Binding-site contacts:
Ligand atom C6 contacts residue PHE140 of chain 1.A at 4.2 Å (hydrophobic).
Ligand atom C4 contacts residue PHE80 of chain 1.A at 3.3 Å (hydrophobic).
Ligand atom O8 contacts residue VAL109 of chain 1.A at 4.2 Å.
Ligand atom C4 contacts residue VAL109 of chain 1.A at 3.8 Å (hydrophobic).
Ligand atom C3 contacts residue VAL109 of chain 1.A at 3.9 Å (hydrophobic).
Ligand atom O8 contacts residue ARG105 of chain 1.A at 4.2 Å.
Ligand atom C2 contacts residue ASN61 of chain 1.A at 4.2 Å.
Ligand atom C2 contacts residue PHE140 of chain 1.A at 3.4 Å (hydrophobic).
Ligand atom C6 contacts residue ASN61 of chain 1.A at 3.9 Å.
Ligand atom O7 contacts residue ASN61 of chain 1.A at 4.5 Å.
Ligand atom O7 contacts residue ARG105 of chain 1.A at 4.0 Å.
Ligand atom C5 contacts residue VAL109 of chain 1.A at 3.7 Å (hydrophobic).
Ligand atom O7 contacts residue PHE140 of chain 1.A at 4.2 Å.
Ligand atom C6 contacts residue ASP107 of chain 1.A at 4.0 Å.
Ligand atom C1 contacts residue PHE140 of chain 1.A at 3.4 Å (hydrophobic).
Ligand atom C1 contacts residue VAL120 of chain 1.A at 4.0 Å (hydrophobic).
Ligand atom O7 contacts residue VAL122 of chain 1.A at 3.7 Å.
Ligand atom C3 contacts residue PHE80 of chain 1.A at 3.4 Å (hydrophobic).
Ligand atom O7 contacts residue ASP107 of chain 1.A at 3.4 Å (salt-bridge).
Ligand atom O7 contacts residue ASP138 of chain 1.A at 3.7 Å.
Ligand atom C1 contacts residue ASN61 of chain 1.A at 4.3 Å.
Ligand atom O8 contacts residue ILE86 of chain 1.A at 4.1 Å.
Ligand atom C5 contacts residue ASP107 of chain 1.A at 3.5 Å.
Ligand atom C6 contacts residue ASP138 of chain 1.A at 4.3 Å.
Ligand atom O8 contacts residue ASP107 of chain 1.A at 2.4 Å (salt-bridge).
Ligand atom O7 contacts residue VAL120 of chain 1.A at 4.5 Å.

Sequence of chain 1.A:
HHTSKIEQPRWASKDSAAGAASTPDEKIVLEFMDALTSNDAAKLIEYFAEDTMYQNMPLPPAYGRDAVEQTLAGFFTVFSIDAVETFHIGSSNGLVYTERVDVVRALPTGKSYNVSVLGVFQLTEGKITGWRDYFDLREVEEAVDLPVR

The protein below binds the small molecule below.
Small molecule (SMILES): O[C@H]1CCCC[C@@H]1O